Sequence of chain 1.A:
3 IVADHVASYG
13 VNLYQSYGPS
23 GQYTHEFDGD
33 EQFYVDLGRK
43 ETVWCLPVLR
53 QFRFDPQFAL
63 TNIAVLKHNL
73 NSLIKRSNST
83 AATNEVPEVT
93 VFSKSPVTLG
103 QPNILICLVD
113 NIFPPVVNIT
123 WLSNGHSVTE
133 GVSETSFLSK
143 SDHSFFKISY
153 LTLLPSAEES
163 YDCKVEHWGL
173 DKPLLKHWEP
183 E

This small molecule binds to this protein.
Small molecule (SMILES): CC(=O)N[C@@H]1[C@@H](O)[C@H](O)[C@@H](CO)O[C@H]1O

Binding-site contacts:
Ligand atom C2 contacts residue ASN120 of chain 1.A at 2.4 Å.
Ligand atom O7 contacts residue ASN120 of chain 1.A at 3.8 Å.
Ligand atom C7 contacts residue GLU168 of chain 1.A at 3.9 Å.
Ligand atom C4 contacts residue ASN120 of chain 1.A at 4.2 Å.
Ligand atom O3 contacts residue TYR19 of chain 1.A at 4.3 Å.
Ligand atom N2 contacts residue ASN120 of chain 1.A at 2.9 Å (h-bond).
Ligand atom C8 contacts residue GLU168 of chain 1.A at 3.4 Å.
Ligand atom C7 contacts residue TRP170 of chain 1.A at 4.2 Å (hydrophobic).
Ligand atom C2 contacts residue GLU168 of chain 1.A at 4.3 Å.
Ligand atom O5 contacts residue ASN120 of chain 1.A at 2.3 Å (h-bond).
Ligand atom C8 contacts residue HIS169 of chain 1.A at 3.9 Å.
Ligand atom C3 contacts residue ASN120 of chain 1.A at 3.8 Å.
Ligand atom C5 contacts residue ASN120 of chain 1.A at 3.6 Å.
Ligand atom C8 contacts residue TRP170 of chain 1.A at 3.5 Å (hydrophobic).
Ligand atom C3 contacts residue TYR19 of chain 1.A at 4.4 Å (hydrophobic).
Ligand atom C7 contacts residue ASN120 of chain 1.A at 3.6 Å.
Ligand atom C1 contacts residue ASN120 of chain 1.A at 1.4 Å.
Ligand atom O7 contacts residue GLU168 of chain 1.A at 3.4 Å (salt-bridge).